Sequence of chain 1.C:
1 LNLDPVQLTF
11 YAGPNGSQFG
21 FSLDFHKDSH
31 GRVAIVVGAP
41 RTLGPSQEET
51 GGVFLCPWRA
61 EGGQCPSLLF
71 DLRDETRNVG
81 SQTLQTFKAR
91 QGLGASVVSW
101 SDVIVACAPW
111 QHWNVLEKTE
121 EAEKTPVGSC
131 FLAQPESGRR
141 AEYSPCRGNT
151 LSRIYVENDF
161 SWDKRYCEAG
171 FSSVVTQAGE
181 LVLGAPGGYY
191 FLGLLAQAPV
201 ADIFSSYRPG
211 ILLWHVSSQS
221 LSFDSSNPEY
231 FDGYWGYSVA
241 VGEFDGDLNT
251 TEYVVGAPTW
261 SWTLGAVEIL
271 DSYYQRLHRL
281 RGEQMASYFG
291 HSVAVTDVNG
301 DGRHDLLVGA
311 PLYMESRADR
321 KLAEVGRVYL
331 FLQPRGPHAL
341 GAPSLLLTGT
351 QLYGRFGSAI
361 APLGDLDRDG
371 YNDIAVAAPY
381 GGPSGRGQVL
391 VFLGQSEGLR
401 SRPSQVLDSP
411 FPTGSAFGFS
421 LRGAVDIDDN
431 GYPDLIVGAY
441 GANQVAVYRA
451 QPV

Sequence of chain 1.D:
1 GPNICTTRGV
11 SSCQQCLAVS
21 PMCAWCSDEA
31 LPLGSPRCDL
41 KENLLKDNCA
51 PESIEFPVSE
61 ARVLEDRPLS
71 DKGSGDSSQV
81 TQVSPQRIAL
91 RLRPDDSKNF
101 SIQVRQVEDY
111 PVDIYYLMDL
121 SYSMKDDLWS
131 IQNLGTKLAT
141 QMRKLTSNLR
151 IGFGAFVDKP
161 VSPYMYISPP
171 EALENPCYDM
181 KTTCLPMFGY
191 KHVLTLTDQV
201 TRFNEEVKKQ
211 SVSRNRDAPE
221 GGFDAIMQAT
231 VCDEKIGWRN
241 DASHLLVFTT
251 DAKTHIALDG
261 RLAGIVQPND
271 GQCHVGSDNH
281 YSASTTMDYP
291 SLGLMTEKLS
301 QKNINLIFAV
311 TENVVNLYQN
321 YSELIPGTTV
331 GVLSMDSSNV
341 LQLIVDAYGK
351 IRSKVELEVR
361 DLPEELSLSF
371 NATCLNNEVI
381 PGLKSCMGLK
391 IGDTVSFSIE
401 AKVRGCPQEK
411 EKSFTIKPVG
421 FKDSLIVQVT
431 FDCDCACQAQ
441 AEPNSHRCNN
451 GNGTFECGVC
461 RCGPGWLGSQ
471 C

Binding-site contacts:
Ligand atom N03 contacts residue ASP224 of chain 1.C at 2.6 Å (salt-bridge).
Ligand atom C34 contacts residue ASN215 of chain 1.D at 3.3 Å.
Ligand atom N03 contacts residue LEU192 of chain 1.C at 3.3 Å.
Ligand atom O33 contacts residue TYR122 of chain 1.D at 3.0 Å (h-bond).
Ligand atom C38 contacts residue TYR190 of chain 1.C at 3.5 Å (hydrophobic).
Ligand atom C31 contacts residue ASN215 of chain 1.D at 3.5 Å.
Ligand atom C37 contacts residue TYR190 of chain 1.C at 3.5 Å (hydrophobic).
Ligand atom O33 contacts residue SER121 of chain 1.D at 3.2 Å.
Ligand atom C08 contacts residue TYR190 of chain 1.C at 3.5 Å (hydrophobic).
Ligand atom O32 contacts residue GLU220 of chain 1.D at 3.0 Å (salt-bridge).
Ligand atom C07 contacts residue TYR190 of chain 1.C at 3.7 Å (hydrophobic).
Ligand atom N01 contacts residue SER225 of chain 1.C at 2.8 Å (h-bond).
Ligand atom O32 contacts residue SER121 of chain 1.D at 3.1 Å (h-bond).
Ligand atom C02 contacts residue SER225 of chain 1.C at 3.7 Å.
Ligand atom O09 contacts residue TYR190 of chain 1.C at 3.6 Å.
Ligand atom O32 contacts residue MG1 of chain 1.IA at 2.1 Å.
Ligand atom C35 contacts residue ARG216 of chain 1.D at 3.6 Å.
Ligand atom C34 contacts residue ARG216 of chain 1.D at 3.6 Å.
Ligand atom C04 contacts residue LEU192 of chain 1.C at 3.7 Å (hydrophobic).
Ligand atom C38 contacts residue PHE160 of chain 1.C at 3.3 Å (hydrophobic).
Ligand atom O33 contacts residue ASN215 of chain 1.D at 3.0 Å (h-bond).
Ligand atom C02 contacts residue ASP224 of chain 1.C at 3.5 Å.
Ligand atom C31 contacts residue SER121 of chain 1.D at 3.6 Å.
Ligand atom C30 contacts residue ASN215 of chain 1.D at 3.3 Å.
Ligand atom C12 contacts residue PHE160 of chain 1.C at 3.7 Å (hydrophobic).
Ligand atom N01 contacts residue ASP224 of chain 1.C at 3.5 Å (salt-bridge).
Ligand atom C36 contacts residue ARG216 of chain 1.D at 3.2 Å.
Ligand atom C20 contacts residue TYR166 of chain 1.D at 3.7 Å (hydrophobic).
Ligand atom O18 contacts residue ARG214 of chain 1.D at 2.6 Å (salt-bridge).
Ligand atom C21 contacts residue TYR190 of chain 1.C at 3.3 Å (hydrophobic).
Ligand atom N03 contacts residue TYR189 of chain 1.C at 3.0 Å (h-bond).
Ligand atom C05 contacts residue LEU192 of chain 1.C at 3.4 Å (hydrophobic).
Ligand atom O33 contacts residue ARG214 of chain 1.D at 3.3 Å.
Ligand atom C02 contacts residue LEU192 of chain 1.C at 3.6 Å (hydrophobic).
Ligand atom C31 contacts residue MG1 of chain 1.IA at 3.3 Å.
Ligand atom N29 contacts residue ASN215 of chain 1.D at 3.7 Å.
Ligand atom C05 contacts residue PHE231 of chain 1.C at 3.5 Å (hydrophobic).
Ligand atom O32 contacts residue ASN215 of chain 1.D at 3.5 Å (h-bond).
Ligand atom C31 contacts residue TYR122 of chain 1.D at 3.5 Å (hydrophobic).
Ligand atom N01 contacts residue PHE231 of chain 1.C at 3.7 Å.

A small-molecule ligand and the protein it binds are described below.
Small molecule (SMILES): [H]/N=C(\N)c1ccc(C(=O)N[C@@H](Cc2ccc([N+](=O)[O-])cc2)C(=O)N2CCc3nn(CC(=O)O)cc3C2)cc1